A small-molecule ligand and the protein it binds are described below.
Small molecule (SMILES): CC(=O)N[C@@H]1[C@@H](O)[C@H](O)[C@@H](CO)O[C@H]1O

Sequence of chain 1.B:
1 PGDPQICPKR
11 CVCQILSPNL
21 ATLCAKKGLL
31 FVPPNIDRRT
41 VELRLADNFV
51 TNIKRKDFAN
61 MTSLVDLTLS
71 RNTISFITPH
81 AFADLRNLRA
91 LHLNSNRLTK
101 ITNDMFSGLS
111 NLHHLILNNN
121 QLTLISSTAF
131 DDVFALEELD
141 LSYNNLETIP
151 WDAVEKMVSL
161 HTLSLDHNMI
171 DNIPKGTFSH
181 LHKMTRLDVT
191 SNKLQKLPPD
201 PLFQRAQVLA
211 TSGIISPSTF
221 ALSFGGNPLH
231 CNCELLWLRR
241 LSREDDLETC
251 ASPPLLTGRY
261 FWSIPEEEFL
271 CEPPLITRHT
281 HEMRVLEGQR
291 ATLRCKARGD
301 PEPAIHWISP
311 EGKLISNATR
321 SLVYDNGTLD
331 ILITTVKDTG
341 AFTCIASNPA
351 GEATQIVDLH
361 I

Binding-site contacts:
Ligand atom C7 contacts residue ASN60 of chain 1.B at 3.3 Å.
Ligand atom C5 contacts residue ASN60 of chain 1.B at 3.6 Å.
Ligand atom C1 contacts residue ASN60 of chain 1.B at 1.4 Å.
Ligand atom O7 contacts residue ASN60 of chain 1.B at 3.3 Å (h-bond).
Ligand atom O6 contacts residue ASN60 of chain 1.B at 4.5 Å.
Ligand atom C8 contacts residue ASN60 of chain 1.B at 4.5 Å.
Ligand atom C3 contacts residue ASN60 of chain 1.B at 3.8 Å.
Ligand atom N2 contacts residue ASN60 of chain 1.B at 2.9 Å (h-bond).
Ligand atom O5 contacts residue ASN60 of chain 1.B at 2.3 Å (h-bond).
Ligand atom C4 contacts residue ASN60 of chain 1.B at 4.2 Å.
Ligand atom C2 contacts residue ASN60 of chain 1.B at 2.4 Å.